Sequence of chain 1.C:
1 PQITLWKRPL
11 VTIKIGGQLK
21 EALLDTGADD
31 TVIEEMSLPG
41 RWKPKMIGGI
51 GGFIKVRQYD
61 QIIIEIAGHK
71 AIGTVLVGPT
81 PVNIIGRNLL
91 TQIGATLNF

This small molecule binds to this protein.
Small molecule (SMILES): CC(C)(C)NC(=O)[C@@H]1C[C@@H]2CCCC[C@@H]2CN1C[C@@H](O)[C@H](Cc1ccccc1)NC(=O)[C@H](CC(N)=O)NC(=O)c1ccc2ccccc2n1

Sequence of chain 1.D:
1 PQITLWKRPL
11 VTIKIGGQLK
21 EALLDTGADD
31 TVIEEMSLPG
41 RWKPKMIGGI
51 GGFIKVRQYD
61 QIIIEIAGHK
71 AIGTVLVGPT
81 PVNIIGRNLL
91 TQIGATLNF

Binding-site contacts:
Ligand atom C61 contacts residue THR80 of chain 1.D at 3.5 Å.
Ligand atom CG1 contacts residue ILE84 of chain 1.C at 3.6 Å (hydrophobic).
Ligand atom OD1 contacts residue GLY48 of chain 1.D at 3.4 Å (h-bond).
Ligand atom N2 contacts residue GLY27 of chain 1.D at 3.2 Å (h-bond).
Ligand atom O2 contacts residue GLY27 of chain 1.D at 3.4 Å.
Ligand atom CA contacts residue GLY48 of chain 1.D at 3.7 Å.
Ligand atom ND2 contacts residue ASP29 of chain 1.D at 3.2 Å (salt-bridge).
Ligand atom ND2 contacts residue ASP30 of chain 1.D at 3.0 Å (salt-bridge).
Ligand atom C22 contacts residue ILE47 of chain 1.C at 3.7 Å (hydrophobic).
Ligand atom O contacts residue ALA28 of chain 1.D at 3.6 Å.
Ligand atom N1 contacts residue GLY48 of chain 1.D at 3.1 Å (h-bond).
Ligand atom N contacts residue GLY48 of chain 1.D at 2.9 Å (h-bond).
Ligand atom C9 contacts residue ASP25 of chain 1.D at 3.2 Å.
Ligand atom C22 contacts residue GLY48 of chain 1.C at 3.5 Å.
Ligand atom CB contacts residue GLY48 of chain 1.D at 3.4 Å.
Ligand atom CD2 contacts residue GLY27 of chain 1.D at 3.3 Å.
Ligand atom ND2 contacts residue ALA28 of chain 1.D at 3.6 Å.
Ligand atom O contacts residue GLY27 of chain 1.D at 3.4 Å (h-bond).
Ligand atom C81 contacts residue ASP25 of chain 1.D at 3.3 Å.
Ligand atom C4 contacts residue ARG8 of chain 1.C at 3.2 Å.
Ligand atom OD1 contacts residue ASP30 of chain 1.D at 3.2 Å (salt-bridge).
Ligand atom C81 contacts residue GLY27 of chain 1.C at 3.6 Å.
Ligand atom C8 contacts residue GLY48 of chain 1.D at 3.7 Å.
Ligand atom C7 contacts residue PRO81 of chain 1.C at 3.6 Å (hydrophobic).
Ligand atom C32 contacts residue ILE84 of chain 1.C at 3.6 Å (hydrophobic).
Ligand atom O2 contacts residue ASP25 of chain 1.D at 2.6 Å (salt-bridge).
Ligand atom C9 contacts residue ASP25 of chain 1.C at 3.5 Å.
Ligand atom CD1 contacts residue ILE84 of chain 1.C at 3.5 Å (hydrophobic).
Ligand atom O1 contacts residue GLY49 of chain 1.D at 3.5 Å.
Ligand atom N11 contacts residue GLY27 of chain 1.C at 3.5 Å (h-bond).
Ligand atom CB1 contacts residue ASP25 of chain 1.C at 3.2 Å.
Ligand atom O2 contacts residue ASP25 of chain 1.C at 2.6 Å (salt-bridge).
Ligand atom C3 contacts residue ARG8 of chain 1.C at 3.4 Å.
Ligand atom O contacts residue ASP29 of chain 1.D at 3.0 Å (salt-bridge).
Ligand atom C51 contacts residue PRO81 of chain 1.D at 3.5 Å (hydrophobic).
Ligand atom C22 contacts residue ILE50 of chain 1.D at 3.5 Å (hydrophobic).
Ligand atom CD2 contacts residue LEU23 of chain 1.C at 3.6 Å (hydrophobic).
Ligand atom C6 contacts residue PRO81 of chain 1.C at 3.6 Å (hydrophobic).
Ligand atom CM contacts residue ASP25 of chain 1.C at 3.4 Å.
Ligand atom C32 contacts residue ILE50 of chain 1.D at 3.3 Å (hydrophobic).